Sequence of chain 1.C:
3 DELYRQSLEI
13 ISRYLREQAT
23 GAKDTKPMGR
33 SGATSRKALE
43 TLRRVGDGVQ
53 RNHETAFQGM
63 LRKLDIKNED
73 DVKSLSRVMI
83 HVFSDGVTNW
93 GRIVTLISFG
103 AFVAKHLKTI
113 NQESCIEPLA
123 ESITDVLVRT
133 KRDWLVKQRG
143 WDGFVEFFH

A protein and the small-molecule ligand that binds it are described below.
Small molecule (SMILES): Cc1cc(OCCCc2c3n(c4c(-c5c(C)nn(C)c5C)cccc24)CCCN(Cc2cccc(C(=O)O)c2)C3=O)cc(C)c1Cl

Binding-site contacts:
Ligand atom CAL contacts residue THR97 of chain 1.C at 3.2 Å.
Ligand atom CAC contacts residue HIS55 of chain 1.C at 3.5 Å.
Ligand atom CLAI contacts residue LEU66 of chain 1.C at 3.8 Å.
Ligand atom CBO contacts residue THR97 of chain 1.C at 3.8 Å.
Ligand atom CAV contacts residue LEU98 of chain 1.C at 3.6 Å (hydrophobic).
Ligand atom CAA contacts residue VAL80 of chain 1.C at 3.8 Å (hydrophobic).
Ligand atom CAY contacts residue ARG94 of chain 1.C at 3.6 Å.
Ligand atom CBE contacts residue MET81 of chain 1.C at 3.8 Å (hydrophobic).
Ligand atom OAG contacts residue ARG94 of chain 1.C at 3.4 Å.
Ligand atom CBM contacts residue THR97 of chain 1.C at 3.5 Å.
Ligand atom CAJ contacts residue THR97 of chain 1.C at 3.0 Å.
Ligand atom CAA contacts residue MET81 of chain 1.C at 3.8 Å (hydrophobic).
Ligand atom CBB contacts residue ASN91 of chain 1.C at 3.8 Å.
Ligand atom CAL contacts residue ARG94 of chain 1.C at 3.7 Å.
Ligand atom CBD contacts residue MET81 of chain 1.C at 3.8 Å (hydrophobic).
Ligand atom CBG contacts residue ARG94 of chain 1.C at 3.7 Å.
Ligand atom CLAI contacts residue LEU77 of chain 1.C at 3.4 Å.
Ligand atom CBF contacts residue ALA58 of chain 1.C at 3.4 Å (hydrophobic).
Ligand atom CAM contacts residue GLY93 of chain 1.C at 3.5 Å.
Ligand atom NBS contacts residue ALA58 of chain 1.C at 3.8 Å.
Ligand atom CAJ contacts residue ARG94 of chain 1.C at 3.6 Å.
Ligand atom CBH contacts residue MET81 of chain 1.C at 3.7 Å (hydrophobic).
Ligand atom CAV contacts residue THR97 of chain 1.C at 3.6 Å.
Ligand atom CAC contacts residue ALA58 of chain 1.C at 3.6 Å (hydrophobic).
Ligand atom CAA contacts residue MET62 of chain 1.C at 3.9 Å (hydrophobic).
Ligand atom CAB contacts residue PHE101 of chain 1.C at 3.9 Å (hydrophobic).
Ligand atom CAK contacts residue PHE59 of chain 1.C at 3.5 Å (hydrophobic).
Ligand atom CBK contacts residue PHE101 of chain 1.C at 3.8 Å (hydrophobic).
Ligand atom CAU contacts residue LEU98 of chain 1.C at 3.5 Å (hydrophobic).
Ligand atom CBE contacts residue PHE101 of chain 1.C at 3.5 Å (hydrophobic).
Ligand atom CAQ contacts residue PHE101 of chain 1.C at 3.6 Å (hydrophobic).
Ligand atom CAN contacts residue PHE59 of chain 1.C at 3.8 Å (hydrophobic).
Ligand atom CAQ contacts residue MET81 of chain 1.C at 3.8 Å (hydrophobic).
Ligand atom CAJ contacts residue GLY93 of chain 1.C at 3.1 Å.
Ligand atom CAQ contacts residue LEU98 of chain 1.C at 3.6 Å (hydrophobic).
Ligand atom OAH contacts residue ASN91 of chain 1.C at 3.5 Å (h-bond).
Ligand atom CAP contacts residue MET81 of chain 1.C at 3.4 Å (hydrophobic).
Ligand atom OBA contacts residue LEU98 of chain 1.C at 3.5 Å.
Ligand atom CAM contacts residue ARG94 of chain 1.C at 3.6 Å.
Ligand atom NAZ contacts residue ALA58 of chain 1.C at 3.2 Å.